Binding-site contacts:
Ligand atom N2 contacts residue ASN23 of chain 1.A at 2.8 Å (h-bond).
Ligand atom C8 contacts residue ASN23 of chain 1.A at 4.4 Å.
Ligand atom O7 contacts residue ASN23 of chain 1.A at 3.4 Å (h-bond).
Ligand atom C7 contacts residue ASN23 of chain 1.A at 3.3 Å.
Ligand atom O6 contacts residue ASN23 of chain 1.A at 3.9 Å.
Ligand atom O7 contacts residue GLN15 of chain 1.A at 3.2 Å (h-bond).
Ligand atom C2 contacts residue ASN23 of chain 1.A at 2.4 Å.
Ligand atom C4 contacts residue ASN23 of chain 1.A at 4.2 Å.
Ligand atom C1 contacts residue ASN23 of chain 1.A at 1.4 Å.
Ligand atom C7 contacts residue GLN15 of chain 1.A at 4.3 Å.
Ligand atom C5 contacts residue ASN23 of chain 1.A at 3.7 Å.
Ligand atom C6 contacts residue ASN23 of chain 1.A at 4.4 Å.
Ligand atom C2 contacts residue GLN15 of chain 1.A at 4.4 Å.
Ligand atom O5 contacts residue ASN23 of chain 1.A at 2.4 Å (h-bond).
Ligand atom C3 contacts residue ASN23 of chain 1.A at 3.7 Å.

Sequence of chain 1.A:
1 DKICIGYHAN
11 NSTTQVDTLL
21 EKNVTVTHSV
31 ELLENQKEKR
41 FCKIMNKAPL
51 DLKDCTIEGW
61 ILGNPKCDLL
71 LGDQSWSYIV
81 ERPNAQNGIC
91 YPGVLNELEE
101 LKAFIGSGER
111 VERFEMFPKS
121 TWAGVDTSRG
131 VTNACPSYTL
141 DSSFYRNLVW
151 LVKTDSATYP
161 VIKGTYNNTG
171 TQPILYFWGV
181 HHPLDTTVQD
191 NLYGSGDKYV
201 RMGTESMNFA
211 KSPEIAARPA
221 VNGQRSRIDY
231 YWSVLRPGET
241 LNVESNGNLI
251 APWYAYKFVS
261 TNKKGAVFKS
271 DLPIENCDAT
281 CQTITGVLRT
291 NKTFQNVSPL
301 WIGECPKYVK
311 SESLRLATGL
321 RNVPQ

The small molecule below binds the protein below.
Small molecule (SMILES): CC(=O)N[C@@H]1[C@@H](O)[C@H](O)[C@@H](CO)O[C@H]1O